Binding-site contacts:
Ligand atom N2 contacts residue ASN1153 of chain 1.B at 2.9 Å (h-bond).
Ligand atom C7 contacts residue ASN1153 of chain 1.B at 3.5 Å.
Ligand atom C4 contacts residue ASN1153 of chain 1.B at 4.2 Å.
Ligand atom C3 contacts residue ASN1153 of chain 1.B at 3.8 Å.
Ligand atom O7 contacts residue ASN1153 of chain 1.B at 3.7 Å.
Ligand atom C1 contacts residue ASN1153 of chain 1.B at 1.4 Å.
Ligand atom O5 contacts residue ASN1153 of chain 1.B at 2.3 Å (h-bond).
Ligand atom C2 contacts residue ASN1153 of chain 1.B at 2.4 Å.
Ligand atom C5 contacts residue ASN1153 of chain 1.B at 3.7 Å.

Sequence of chain 1.B:
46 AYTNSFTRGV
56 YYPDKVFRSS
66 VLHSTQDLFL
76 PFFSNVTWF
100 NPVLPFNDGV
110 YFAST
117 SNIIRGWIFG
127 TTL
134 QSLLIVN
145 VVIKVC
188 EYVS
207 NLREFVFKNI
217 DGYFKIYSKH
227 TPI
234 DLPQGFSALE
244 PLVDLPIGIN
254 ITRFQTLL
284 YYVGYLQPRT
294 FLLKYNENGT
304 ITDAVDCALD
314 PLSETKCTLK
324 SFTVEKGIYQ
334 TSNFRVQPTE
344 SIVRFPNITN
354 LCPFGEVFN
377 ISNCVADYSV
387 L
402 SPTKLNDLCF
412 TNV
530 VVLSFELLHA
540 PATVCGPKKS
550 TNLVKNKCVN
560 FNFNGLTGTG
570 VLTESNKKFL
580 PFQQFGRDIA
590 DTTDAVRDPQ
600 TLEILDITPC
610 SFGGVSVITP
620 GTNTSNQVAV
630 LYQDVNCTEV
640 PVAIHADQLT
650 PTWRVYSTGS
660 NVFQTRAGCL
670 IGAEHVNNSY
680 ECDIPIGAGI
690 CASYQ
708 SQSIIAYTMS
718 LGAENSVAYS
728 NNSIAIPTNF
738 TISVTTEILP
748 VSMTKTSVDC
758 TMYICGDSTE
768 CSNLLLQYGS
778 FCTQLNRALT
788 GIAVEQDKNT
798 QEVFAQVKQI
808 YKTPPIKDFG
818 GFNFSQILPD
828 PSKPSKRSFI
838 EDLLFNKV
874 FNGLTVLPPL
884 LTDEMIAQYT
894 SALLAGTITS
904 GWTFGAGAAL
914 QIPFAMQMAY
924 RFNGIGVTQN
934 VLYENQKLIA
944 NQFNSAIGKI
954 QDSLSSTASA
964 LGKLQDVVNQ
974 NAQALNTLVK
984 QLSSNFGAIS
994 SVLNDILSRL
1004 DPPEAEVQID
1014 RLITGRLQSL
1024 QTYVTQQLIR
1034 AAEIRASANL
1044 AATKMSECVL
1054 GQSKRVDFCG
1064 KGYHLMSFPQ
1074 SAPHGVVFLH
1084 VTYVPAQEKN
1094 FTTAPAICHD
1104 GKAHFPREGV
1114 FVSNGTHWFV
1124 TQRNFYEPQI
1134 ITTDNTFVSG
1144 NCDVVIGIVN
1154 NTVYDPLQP

The small molecule below binds the protein below.
Small molecule (SMILES): CC(=O)N[C@H]1[C@H](O[C@H]2[C@H](O)[C@@H](NC(C)=O)CO[C@@H]2CO)O[C@H](CO)[C@@H](O)[C@@H]1O